Sequence of chain 1.H:
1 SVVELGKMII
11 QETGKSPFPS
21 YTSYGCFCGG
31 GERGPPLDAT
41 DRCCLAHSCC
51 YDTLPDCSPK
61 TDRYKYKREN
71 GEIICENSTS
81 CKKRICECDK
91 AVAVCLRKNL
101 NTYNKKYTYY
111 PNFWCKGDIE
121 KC

Binding-site contacts:
Ligand atom C15 contacts residue TRP114 of chain 1.C at 3.6 Å (hydrophobic).
Ligand atom C67 contacts residue VAL2 of chain 1.H at 3.5 Å (hydrophobic).
Ligand atom C49 contacts residue SVR1 of chain 1.S at 3.2 Å.
Ligand atom C67 contacts residue VAL3 of chain 1.H at 3.2 Å (hydrophobic).
Ligand atom C57 contacts residue SVR1 of chain 1.S at 3.5 Å.
Ligand atom N41 contacts residue SVR1 of chain 1.T at 3.3 Å (h-bond).
Ligand atom O54 contacts residue SVR1 of chain 1.S at 3.2 Å (h-bond).
Ligand atom C43 contacts residue SVR1 of chain 1.S at 3.5 Å.
Ligand atom O29 contacts residue TRP114 of chain 1.C at 2.6 Å (h-bond).
Ligand atom N1 contacts residue PHE113 of chain 1.C at 3.4 Å.
Ligand atom O25 contacts residue GLN11 of chain 1.H at 3.0 Å (h-bond).
Ligand atom O34 contacts residue ARG68 of chain 1.H at 2.7 Å.
Ligand atom C51 contacts residue SVR1 of chain 1.S at 3.1 Å.
Ligand atom C14 contacts residue SVR1 of chain 1.T at 3.3 Å.
Ligand atom O24 contacts residue PHE113 of chain 1.C at 3.5 Å.
Ligand atom O54 contacts residue VAL3 of chain 1.D at 2.9 Å.
Ligand atom C48 contacts residue GLY6 of chain 1.D at 3.4 Å.
Ligand atom C37 contacts residue VAL2 of chain 1.D at 3.5 Å (hydrophobic).
Ligand atom O78 contacts residue PHE113 of chain 1.E at 3.2 Å.
Ligand atom O64 contacts residue VAL2 of chain 1.H at 3.2 Å.
Ligand atom C70 contacts residue VAL3 of chain 1.H at 3.5 Å (hydrophobic).
Ligand atom O30 contacts residue GLY117 of chain 1.C at 3.5 Å (h-bond).
Ligand atom C37 contacts residue SVR1 of chain 1.T at 3.1 Å.
Ligand atom O79 contacts residue LYS7 of chain 1.D at 3.5 Å (salt-bridge).
Ligand atom C60 contacts residue SVR1 of chain 1.S at 3.2 Å.
Ligand atom C47 contacts residue SVR1 of chain 1.S at 3.0 Å.
Ligand atom O77 contacts residue ARG63 of chain 1.D at 3.2 Å (salt-bridge).
Ligand atom O24 contacts residue SVR1 of chain 1.T at 3.5 Å.
Ligand atom O45 contacts residue VAL2 of chain 1.D at 2.4 Å (h-bond).
Ligand atom N44 contacts residue SVR1 of chain 1.S at 3.0 Å.
Ligand atom C7 contacts residue PHE113 of chain 1.C at 3.1 Å (hydrophobic).
Ligand atom C47 contacts residue SVR1 of chain 1.T at 3.5 Å.
Ligand atom O30 contacts residue LYS116 of chain 1.C at 3.1 Å (salt-bridge).
Ligand atom C62 contacts residue SVR1 of chain 1.S at 3.0 Å.
Ligand atom S21 contacts residue TRP114 of chain 1.C at 2.9 Å (h-bond).
Ligand atom O30 contacts residue TRP114 of chain 1.C at 2.5 Å (h-bond).
Ligand atom O77 contacts residue VAL3 of chain 1.D at 3.3 Å.
Ligand atom C12 contacts residue PHE113 of chain 1.C at 3.1 Å (hydrophobic).
Ligand atom O64 contacts residue SVR1 of chain 1.S at 3.3 Å (h-bond).
Ligand atom N41 contacts residue SVR1 of chain 1.S at 3.1 Å.

Sequence of chain 1.D:
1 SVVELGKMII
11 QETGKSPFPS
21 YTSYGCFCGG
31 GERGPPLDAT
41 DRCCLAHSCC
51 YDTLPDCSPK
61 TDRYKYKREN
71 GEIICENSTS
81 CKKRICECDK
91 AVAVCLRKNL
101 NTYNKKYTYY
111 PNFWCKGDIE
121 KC

A small-molecule ligand and the protein it binds are described below.
Small molecule (SMILES): Cc1ccc(C(=O)Nc2ccc(S(=O)(=O)O)c3cc(S(=O)(=O)O)cc(S(=O)(=O)O)c23)cc1NC(=O)c1cccc(NC(=O)Nc2cccc(C(=O)Nc3cc(C(=O)Nc4ccc(S(=O)(=O)O)c5cc(S(=O)(=O)O)cc(S(=O)(=O)O)c45)ccc3C)c2)c1

Sequence of chain 1.E:
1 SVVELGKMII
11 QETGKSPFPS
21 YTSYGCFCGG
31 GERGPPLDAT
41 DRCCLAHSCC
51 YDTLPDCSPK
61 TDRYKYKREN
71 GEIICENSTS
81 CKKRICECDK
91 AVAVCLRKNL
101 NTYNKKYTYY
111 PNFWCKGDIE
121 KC

Sequence of chain 1.C:
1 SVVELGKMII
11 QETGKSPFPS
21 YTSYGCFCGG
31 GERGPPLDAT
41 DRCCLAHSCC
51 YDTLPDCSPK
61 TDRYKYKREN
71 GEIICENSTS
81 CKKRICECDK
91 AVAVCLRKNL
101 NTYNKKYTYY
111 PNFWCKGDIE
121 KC